Binding-site contacts:
Ligand atom C5 contacts residue LEU922 of chain 1.C at 3.9 Å (hydrophobic).
Ligand atom C8 contacts residue ASN717 of chain 1.C at 4.5 Å.
Ligand atom C4 contacts residue LEU922 of chain 1.C at 4.5 Å (hydrophobic).
Ligand atom O4 contacts residue LEU922 of chain 1.C at 4.0 Å.
Ligand atom O5 contacts residue GLN1071 of chain 1.C at 3.6 Å (h-bond).
Ligand atom C2 contacts residue ASN717 of chain 1.C at 2.5 Å.
Ligand atom C7 contacts residue GLN1071 of chain 1.C at 3.7 Å.
Ligand atom C6 contacts residue LEU922 of chain 1.C at 4.3 Å (hydrophobic).
Ligand atom O6 contacts residue LEU922 of chain 1.C at 4.5 Å.
Ligand atom N2 contacts residue GLN1071 of chain 1.C at 4.4 Å.
Ligand atom C6 contacts residue GLN926 of chain 1.C at 4.3 Å.
Ligand atom O6 contacts residue GLN926 of chain 1.C at 3.2 Å (h-bond).
Ligand atom C3 contacts residue ASN717 of chain 1.C at 3.8 Å.
Ligand atom O5 contacts residue ASN717 of chain 1.C at 2.4 Å (h-bond).
Ligand atom C2 contacts residue GLN1071 of chain 1.C at 4.1 Å.
Ligand atom C1 contacts residue LEU922 of chain 1.C at 4.5 Å (hydrophobic).
Ligand atom C1 contacts residue ASN717 of chain 1.C at 1.4 Å.
Ligand atom C1 contacts residue GLN1071 of chain 1.C at 3.7 Å.
Ligand atom O7 contacts residue GLN1071 of chain 1.C at 2.8 Å (h-bond).
Ligand atom C4 contacts residue ASN717 of chain 1.C at 4.2 Å.
Ligand atom C5 contacts residue ASN717 of chain 1.C at 3.7 Å.
Ligand atom C8 contacts residue THR716 of chain 1.C at 4.2 Å.
Ligand atom O7 contacts residue ASN717 of chain 1.C at 3.4 Å (h-bond).
Ligand atom N2 contacts residue ASN717 of chain 1.C at 2.9 Å (h-bond).
Ligand atom C7 contacts residue ASN717 of chain 1.C at 3.4 Å.

Sequence of chain 1.C:
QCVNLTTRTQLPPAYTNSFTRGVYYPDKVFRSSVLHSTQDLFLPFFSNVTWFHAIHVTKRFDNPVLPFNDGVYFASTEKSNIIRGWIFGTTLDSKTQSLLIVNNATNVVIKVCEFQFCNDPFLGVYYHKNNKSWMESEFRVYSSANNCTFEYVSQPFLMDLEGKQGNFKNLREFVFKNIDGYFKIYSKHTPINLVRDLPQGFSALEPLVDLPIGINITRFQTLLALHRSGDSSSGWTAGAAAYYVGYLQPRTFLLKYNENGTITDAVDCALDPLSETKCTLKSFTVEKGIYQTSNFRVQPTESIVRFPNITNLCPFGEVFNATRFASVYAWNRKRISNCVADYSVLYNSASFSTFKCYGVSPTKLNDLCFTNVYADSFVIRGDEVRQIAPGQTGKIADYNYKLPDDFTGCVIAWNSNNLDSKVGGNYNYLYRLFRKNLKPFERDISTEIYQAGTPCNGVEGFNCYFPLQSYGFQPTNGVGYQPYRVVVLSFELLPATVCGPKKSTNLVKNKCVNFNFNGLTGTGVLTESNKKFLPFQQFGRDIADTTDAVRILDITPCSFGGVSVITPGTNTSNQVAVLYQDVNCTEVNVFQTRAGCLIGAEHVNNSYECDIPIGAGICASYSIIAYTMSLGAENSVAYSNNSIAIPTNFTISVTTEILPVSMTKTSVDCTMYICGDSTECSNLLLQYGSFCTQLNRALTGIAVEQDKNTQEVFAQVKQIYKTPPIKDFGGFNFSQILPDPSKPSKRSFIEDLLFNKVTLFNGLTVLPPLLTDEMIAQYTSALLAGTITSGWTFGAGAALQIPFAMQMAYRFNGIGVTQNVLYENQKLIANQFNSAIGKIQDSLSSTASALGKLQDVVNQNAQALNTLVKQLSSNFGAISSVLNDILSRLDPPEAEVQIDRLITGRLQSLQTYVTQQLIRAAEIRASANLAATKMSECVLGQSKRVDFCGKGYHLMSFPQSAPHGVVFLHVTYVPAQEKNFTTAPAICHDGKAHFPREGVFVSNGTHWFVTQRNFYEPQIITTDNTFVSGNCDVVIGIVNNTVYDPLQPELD

A small-molecule ligand and the protein it binds are described below.
Small molecule (SMILES): CC(=O)N[C@@H]1[C@@H](O)[C@H](O)[C@@H](CO)O[C@H]1O